Binding-site contacts:
Ligand atom C1 contacts residue ASN19 of chain 17.S at 1.9 Å.
Ligand atom N2 contacts residue ASN19 of chain 17.S at 4.1 Å.
Ligand atom C6 contacts residue ASN19 of chain 17.S at 4.1 Å.
Ligand atom C3 contacts residue ASN19 of chain 17.S at 4.4 Å.
Ligand atom C2 contacts residue ASN19 of chain 17.S at 3.4 Å.
Ligand atom C5 contacts residue ASN19 of chain 17.S at 3.4 Å.
Ligand atom C8 contacts residue TYR17 of chain 17.S at 4.2 Å (hydrophobic).
Ligand atom O6 contacts residue ASN19 of chain 17.S at 4.4 Å.
Ligand atom O5 contacts residue ASN19 of chain 17.S at 2.2 Å (h-bond).

The small molecule below binds the protein below.
Small molecule (SMILES): CC(=O)N[C@H]1[C@H](O[C@H]2[C@H](O)[C@@H](NC(C)=O)CO[C@@H]2CO)O[C@H](CO)[C@@H](O)[C@@H]1O

Sequence of chain 17.S:
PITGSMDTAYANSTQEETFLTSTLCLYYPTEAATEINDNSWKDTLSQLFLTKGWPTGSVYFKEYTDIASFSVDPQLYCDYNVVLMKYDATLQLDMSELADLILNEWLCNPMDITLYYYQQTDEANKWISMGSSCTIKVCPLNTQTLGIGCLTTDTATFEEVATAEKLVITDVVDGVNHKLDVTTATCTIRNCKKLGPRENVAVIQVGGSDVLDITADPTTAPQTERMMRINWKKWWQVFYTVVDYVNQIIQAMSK